Sequence of chain 1.B:
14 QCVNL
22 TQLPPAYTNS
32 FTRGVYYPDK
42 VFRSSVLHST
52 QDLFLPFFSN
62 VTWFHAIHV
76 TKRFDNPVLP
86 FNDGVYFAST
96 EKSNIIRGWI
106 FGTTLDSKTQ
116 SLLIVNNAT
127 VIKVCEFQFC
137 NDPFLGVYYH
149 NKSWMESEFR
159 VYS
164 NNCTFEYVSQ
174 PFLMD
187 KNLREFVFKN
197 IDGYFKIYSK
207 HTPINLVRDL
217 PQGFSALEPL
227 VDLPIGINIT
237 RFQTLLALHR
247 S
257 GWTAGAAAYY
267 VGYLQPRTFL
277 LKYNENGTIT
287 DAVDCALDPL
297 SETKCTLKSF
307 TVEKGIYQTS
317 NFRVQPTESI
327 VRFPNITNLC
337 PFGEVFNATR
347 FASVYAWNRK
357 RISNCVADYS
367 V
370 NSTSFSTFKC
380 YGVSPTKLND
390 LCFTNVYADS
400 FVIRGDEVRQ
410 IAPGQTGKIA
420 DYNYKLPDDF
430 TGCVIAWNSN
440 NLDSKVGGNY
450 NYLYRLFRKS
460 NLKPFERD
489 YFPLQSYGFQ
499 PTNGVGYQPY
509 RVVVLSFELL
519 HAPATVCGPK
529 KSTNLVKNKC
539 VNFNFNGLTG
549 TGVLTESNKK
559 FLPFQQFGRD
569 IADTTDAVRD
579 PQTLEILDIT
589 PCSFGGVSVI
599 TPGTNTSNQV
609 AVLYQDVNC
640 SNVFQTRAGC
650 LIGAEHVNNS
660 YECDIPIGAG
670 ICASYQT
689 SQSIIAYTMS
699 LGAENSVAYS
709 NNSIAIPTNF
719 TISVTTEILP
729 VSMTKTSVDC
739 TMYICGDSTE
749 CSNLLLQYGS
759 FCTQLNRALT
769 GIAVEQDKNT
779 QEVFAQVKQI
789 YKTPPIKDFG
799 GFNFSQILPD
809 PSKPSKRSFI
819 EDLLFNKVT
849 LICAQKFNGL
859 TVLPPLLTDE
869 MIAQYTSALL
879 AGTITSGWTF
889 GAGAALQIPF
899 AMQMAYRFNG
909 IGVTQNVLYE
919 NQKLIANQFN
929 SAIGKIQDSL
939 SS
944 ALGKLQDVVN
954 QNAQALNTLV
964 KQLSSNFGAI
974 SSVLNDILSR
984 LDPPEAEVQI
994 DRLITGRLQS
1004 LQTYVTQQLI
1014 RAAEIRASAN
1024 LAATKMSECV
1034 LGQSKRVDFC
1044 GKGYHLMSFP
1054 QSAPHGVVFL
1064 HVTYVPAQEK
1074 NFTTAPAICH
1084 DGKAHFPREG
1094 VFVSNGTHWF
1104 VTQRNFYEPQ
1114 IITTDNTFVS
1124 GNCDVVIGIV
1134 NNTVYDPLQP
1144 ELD

The small molecule below binds the protein below.
Small molecule (SMILES): CC(=O)N[C@@H]1[C@@H](O)[C@H](O)[C@@H](CO)O[C@H]1O

Binding-site contacts:
Ligand atom C8 contacts residue ASN657 of chain 1.B at 4.0 Å.
Ligand atom C5 contacts residue ASN657 of chain 1.B at 3.6 Å.
Ligand atom O5 contacts residue HIS655 of chain 1.B at 4.0 Å.
Ligand atom C7 contacts residue ASN657 of chain 1.B at 3.3 Å.
Ligand atom C3 contacts residue ASN657 of chain 1.B at 3.8 Å.
Ligand atom O6 contacts residue HIS655 of chain 1.B at 3.0 Å (h-bond).
Ligand atom C2 contacts residue ASN657 of chain 1.B at 2.5 Å.
Ligand atom O5 contacts residue VAL656 of chain 1.B at 4.1 Å.
Ligand atom C4 contacts residue ASN657 of chain 1.B at 4.2 Å.
Ligand atom O7 contacts residue ASN657 of chain 1.B at 3.7 Å.
Ligand atom N2 contacts residue ASN657 of chain 1.B at 3.0 Å (h-bond).
Ligand atom O5 contacts residue ASN657 of chain 1.B at 2.3 Å (h-bond).
Ligand atom C6 contacts residue HIS655 of chain 1.B at 3.5 Å.
Ligand atom C1 contacts residue ASN657 of chain 1.B at 1.4 Å.
Ligand atom C5 contacts residue HIS655 of chain 1.B at 4.4 Å.